Sequence of chain 5.A:
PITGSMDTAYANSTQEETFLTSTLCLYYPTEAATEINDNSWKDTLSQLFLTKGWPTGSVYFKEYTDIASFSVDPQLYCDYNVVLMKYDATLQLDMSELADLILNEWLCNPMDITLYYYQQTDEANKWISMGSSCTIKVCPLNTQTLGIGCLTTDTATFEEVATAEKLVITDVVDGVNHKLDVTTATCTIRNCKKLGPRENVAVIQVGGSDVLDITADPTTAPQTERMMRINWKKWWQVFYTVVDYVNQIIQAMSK

Binding-site contacts:
Ligand atom C7 contacts residue ASN12 of chain 5.A at 4.3 Å.
Ligand atom N2 contacts residue ASN12 of chain 5.A at 4.0 Å.
Ligand atom O5 contacts residue ASN12 of chain 5.A at 2.5 Å (h-bond).
Ligand atom C1 contacts residue ASN12 of chain 5.A at 2.1 Å.
Ligand atom C5 contacts residue ASN12 of chain 5.A at 3.9 Å.
Ligand atom C2 contacts residue ASN12 of chain 5.A at 3.5 Å.
Ligand atom O7 contacts residue ASN12 of chain 5.A at 4.2 Å.

This small molecule binds to this protein.
Small molecule (SMILES): CC(=O)N[C@H]1[C@H](O[C@H]2[C@H](O)[C@@H](NC(C)=O)CO[C@@H]2CO)O[C@H](CO)[C@@H](O)[C@@H]1O